Sequence of chain 1.D:
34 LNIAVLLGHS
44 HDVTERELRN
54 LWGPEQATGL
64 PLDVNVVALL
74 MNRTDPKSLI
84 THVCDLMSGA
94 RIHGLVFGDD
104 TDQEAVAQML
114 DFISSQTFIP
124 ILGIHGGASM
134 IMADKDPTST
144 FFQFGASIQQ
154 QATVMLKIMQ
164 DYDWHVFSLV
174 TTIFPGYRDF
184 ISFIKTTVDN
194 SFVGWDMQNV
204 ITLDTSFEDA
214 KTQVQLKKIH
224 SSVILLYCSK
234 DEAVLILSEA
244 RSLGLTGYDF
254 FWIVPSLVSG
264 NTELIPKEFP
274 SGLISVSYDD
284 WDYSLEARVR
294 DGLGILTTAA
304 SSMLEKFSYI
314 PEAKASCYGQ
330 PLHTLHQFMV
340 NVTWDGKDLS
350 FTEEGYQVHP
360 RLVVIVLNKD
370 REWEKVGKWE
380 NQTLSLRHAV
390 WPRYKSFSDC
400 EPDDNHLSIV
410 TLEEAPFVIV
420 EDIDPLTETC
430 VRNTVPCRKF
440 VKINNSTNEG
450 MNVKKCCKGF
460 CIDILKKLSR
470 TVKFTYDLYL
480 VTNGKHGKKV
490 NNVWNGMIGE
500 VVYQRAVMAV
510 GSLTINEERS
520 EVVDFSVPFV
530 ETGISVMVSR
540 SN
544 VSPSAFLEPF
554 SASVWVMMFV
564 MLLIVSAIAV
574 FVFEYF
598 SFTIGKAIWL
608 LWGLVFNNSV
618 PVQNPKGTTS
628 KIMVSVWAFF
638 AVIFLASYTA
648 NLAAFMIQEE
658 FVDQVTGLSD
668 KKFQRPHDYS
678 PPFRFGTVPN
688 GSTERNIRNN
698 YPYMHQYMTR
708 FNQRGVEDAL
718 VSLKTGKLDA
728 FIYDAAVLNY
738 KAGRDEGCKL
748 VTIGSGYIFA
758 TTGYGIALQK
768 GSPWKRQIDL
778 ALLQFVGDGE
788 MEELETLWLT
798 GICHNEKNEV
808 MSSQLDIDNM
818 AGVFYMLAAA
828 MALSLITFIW

A protein and the small-molecule ligand that binds it are described below.
Small molecule (SMILES): CC(=O)N[C@H]1[C@H](O[C@H]2[C@H](O)[C@@H](NC(C)=O)CO[C@@H]2CO)O[C@H](CO)[C@@H](O)[C@@H]1O

Binding-site contacts:
Ligand atom O5 contacts residue ASN687 of chain 1.D at 2.4 Å (h-bond).
Ligand atom N2 contacts residue ASN687 of chain 1.D at 2.9 Å (h-bond).
Ligand atom N2 contacts residue PRO686 of chain 1.D at 3.7 Å.
Ligand atom C7 contacts residue LYS484 of chain 1.D at 4.3 Å.
Ligand atom O7 contacts residue PRO686 of chain 1.D at 3.3 Å (h-bond).
Ligand atom O4 contacts residue NAG1 of chain 1.LA at 3.5 Å (h-bond).
Ligand atom C4 contacts residue ASN687 of chain 1.D at 4.3 Å.
Ligand atom C2 contacts residue ASN687 of chain 1.D at 2.5 Å.
Ligand atom C1 contacts residue ASN687 of chain 1.D at 1.4 Å.
Ligand atom C3 contacts residue ASN687 of chain 1.D at 3.8 Å.
Ligand atom C8 contacts residue PRO686 of chain 1.D at 4.3 Å (hydrophobic).
Ligand atom C5 contacts residue ASN687 of chain 1.D at 3.7 Å.
Ligand atom O7 contacts residue LYS484 of chain 1.D at 3.3 Å.
Ligand atom O7 contacts residue ASN687 of chain 1.D at 2.8 Å (h-bond).
Ligand atom C7 contacts residue ASN687 of chain 1.D at 3.2 Å.
Ligand atom C7 contacts residue PRO686 of chain 1.D at 3.5 Å (hydrophobic).